A small-molecule ligand and the protein it binds are described below.
Small molecule (SMILES): O=P([O-])([O-])OC1[C@H](O)[C@H](O)C(O)[C@H](O)[C@H]1O

Binding-site contacts:
Ligand atom O5 contacts residue HIS70 of chain 1.A at 2.9 Å.
Ligand atom O8 contacts residue MET267 of chain 1.A at 3.8 Å.
Ligand atom O5 contacts residue HIS34 of chain 1.A at 3.9 Å.
Ligand atom C6 contacts residue GLU54 of chain 1.A at 3.0 Å.
Ligand atom O6 contacts residue MG1 of chain 1.B at 2.6 Å.
Ligand atom C4 contacts residue HIS34 of chain 1.A at 3.3 Å.
Ligand atom O8 contacts residue TRP247 of chain 1.A at 2.5 Å.
Ligand atom O9 contacts residue TRP247 of chain 1.A at 3.0 Å (h-bond).
Ligand atom O6 contacts residue ASP114 of chain 1.A at 3.0 Å (salt-bridge).
Ligand atom O3 contacts residue LYS116 of chain 1.A at 3.1 Å (salt-bridge).
Ligand atom C1 contacts residue ASP114 of chain 1.A at 3.7 Å.
Ligand atom C1 contacts residue MG1 of chain 1.B at 3.8 Å.
Ligand atom C5 contacts residue HIS70 of chain 1.A at 3.9 Å.
Ligand atom C6 contacts residue ASP114 of chain 1.A at 2.6 Å.
Ligand atom O5 contacts residue ASP114 of chain 1.A at 3.1 Å (salt-bridge).
Ligand atom C5 contacts residue HIS34 of chain 1.A at 3.1 Å.
Ligand atom C5 contacts residue GLU54 of chain 1.A at 3.6 Å.
Ligand atom O7 contacts residue TYR245 of chain 1.A at 2.1 Å (h-bond).
Ligand atom P1 contacts residue TRP247 of chain 1.A at 3.4 Å.
Ligand atom C5 contacts residue MG1 of chain 1.B at 2.3 Å.
Ligand atom O7 contacts residue MET267 of chain 1.A at 3.9 Å.
Ligand atom C3 contacts residue TRP247 of chain 1.A at 3.8 Å (hydrophobic).
Ligand atom C5 contacts residue ASP114 of chain 1.A at 3.4 Å.
Ligand atom C4 contacts residue HIS70 of chain 1.A at 3.8 Å.
Ligand atom C2 contacts residue TRP247 of chain 1.A at 3.4 Å (hydrophobic).
Ligand atom O1 contacts residue ASP114 of chain 1.A at 3.8 Å.
Ligand atom O5 contacts residue GLU54 of chain 1.A at 3.7 Å.
Ligand atom O5 contacts residue LYS116 of chain 1.A at 3.4 Å (salt-bridge).
Ligand atom O6 contacts residue GLU54 of chain 1.A at 2.3 Å (salt-bridge).
Ligand atom O2 contacts residue TRP247 of chain 1.A at 3.7 Å.
Ligand atom O5 contacts residue ASP56 of chain 1.A at 2.9 Å (salt-bridge).
Ligand atom O9 contacts residue SER189 of chain 1.A at 3.0 Å.
Ligand atom O5 contacts residue MG1 of chain 1.B at 1.8 Å.
Ligand atom C4 contacts residue MG1 of chain 1.B at 3.7 Å.
Ligand atom O9 contacts residue TYR245 of chain 1.A at 3.9 Å.
Ligand atom O4 contacts residue HIS34 of chain 1.A at 2.6 Å (h-bond).
Ligand atom O4 contacts residue HIS70 of chain 1.A at 3.6 Å (h-bond).
Ligand atom O9 contacts residue SER213 of chain 1.A at 3.9 Å.
Ligand atom C6 contacts residue MG1 of chain 1.B at 2.2 Å.
Ligand atom P1 contacts residue TYR245 of chain 1.A at 3.5 Å.

Sequence of chain 1.A:
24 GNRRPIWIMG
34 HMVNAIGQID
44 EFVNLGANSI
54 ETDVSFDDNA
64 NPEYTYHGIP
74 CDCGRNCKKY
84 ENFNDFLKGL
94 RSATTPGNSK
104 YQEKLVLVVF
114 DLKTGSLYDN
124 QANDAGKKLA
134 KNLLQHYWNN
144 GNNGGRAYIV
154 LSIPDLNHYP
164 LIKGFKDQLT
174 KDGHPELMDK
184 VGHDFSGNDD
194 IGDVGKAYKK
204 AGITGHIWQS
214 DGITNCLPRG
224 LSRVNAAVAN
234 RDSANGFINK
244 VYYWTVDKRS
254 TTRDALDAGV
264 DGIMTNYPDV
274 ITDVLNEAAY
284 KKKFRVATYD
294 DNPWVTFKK